Binding-site contacts:
Ligand atom CD1 contacts residue VAL49 of chain 1.A at 3.7 Å (hydrophobic).
Ligand atom CB contacts residue ARG59 of chain 1.A at 3.5 Å.
Ligand atom N contacts residue ARG59 of chain 1.A at 2.9 Å (salt-bridge).
Ligand atom CG2 contacts residue ARG59 of chain 1.A at 3.8 Å.
Ligand atom CA contacts residue ARG59 of chain 1.A at 3.9 Å.
Ligand atom CD1 contacts residue LEU58 of chain 1.A at 3.7 Å (hydrophobic).
Ligand atom CD contacts residue TRP74 of chain 1.A at 3.6 Å (hydrophobic).
Ligand atom CB contacts residue GLY57 of chain 1.A at 4.1 Å.
Ligand atom CA contacts residue GLU70 of chain 1.A at 3.7 Å.
Ligand atom CG1 contacts residue GLY57 of chain 1.A at 3.6 Å.
Ligand atom CG1 contacts residue LEU58 of chain 1.A at 3.7 Å (hydrophobic).
Ligand atom N contacts residue GLU70 of chain 1.A at 2.9 Å (salt-bridge).
Ligand atom CB contacts residue GLY57 of chain 1.A at 4.0 Å.
Ligand atom C contacts residue ARG59 of chain 1.A at 4.0 Å.
Ligand atom O contacts residue ARG59 of chain 1.A at 2.8 Å (salt-bridge).
Ligand atom CB contacts residue GLU70 of chain 1.A at 3.8 Å.
Ligand atom O contacts residue TRP74 of chain 1.A at 3.1 Å (h-bond).
Ligand atom CG1 contacts residue ARG59 of chain 1.A at 3.8 Å.
Ligand atom CD1 contacts residue GLY57 of chain 1.A at 3.7 Å.
Ligand atom O contacts residue LEU58 of chain 1.A at 3.3 Å.
Ligand atom CA contacts residue ARG59 of chain 1.A at 3.5 Å.
Ligand atom CA contacts residue CYS60 of chain 1.A at 3.7 Å (hydrophobic).
Ligand atom CA contacts residue GLY57 of chain 1.A at 4.1 Å.
Ligand atom CG contacts residue TRP74 of chain 1.A at 3.3 Å (hydrophobic).
Ligand atom C contacts residue TRP74 of chain 1.A at 4.0 Å (hydrophobic).
Ligand atom CB contacts residue ASP65 of chain 1.A at 3.8 Å.
Ligand atom C contacts residue GLU70 of chain 1.A at 3.9 Å.
Ligand atom N contacts residue GLY57 of chain 1.A at 3.0 Å (h-bond).
Ligand atom CA contacts residue ASP65 of chain 1.A at 3.6 Å.
Ligand atom CD1 contacts residue ASP48 of chain 1.A at 3.8 Å.
Ligand atom N contacts residue LEU58 of chain 1.A at 4.0 Å.
Ligand atom C contacts residue GLY57 of chain 1.A at 3.6 Å.
Ligand atom C contacts residue ARG59 of chain 1.A at 3.6 Å.
Ligand atom C contacts residue LEU58 of chain 1.A at 3.8 Å (hydrophobic).
Ligand atom CB contacts residue TRP61 of chain 1.A at 3.8 Å (hydrophobic).
Ligand atom CA contacts residue GLY57 of chain 1.A at 3.2 Å.
Ligand atom N contacts residue ASP65 of chain 1.A at 2.9 Å (salt-bridge).
Ligand atom O contacts residue GLU70 of chain 1.A at 3.4 Å (salt-bridge).
Ligand atom O contacts residue GLY57 of chain 1.A at 4.0 Å.
Ligand atom CA contacts residue LEU58 of chain 1.A at 4.0 Å (hydrophobic).

Sequence of chain 1.A:
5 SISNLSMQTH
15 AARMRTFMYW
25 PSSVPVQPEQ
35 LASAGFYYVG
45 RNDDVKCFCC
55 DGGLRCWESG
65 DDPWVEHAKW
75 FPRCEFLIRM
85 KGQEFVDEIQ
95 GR

The protein below binds the small molecule below.
Small molecule (SMILES): CC[C@H](C)[C@H](NC(=O)[C@@H]1CCCN1C(=O)[C@@H](NC(=O)[C@H](C)N)C(C)C)C(=O)N[C@@H](C)C(=O)N[C@@H](CCC(N)=O)C(=O)O